Binding-site contacts:
Ligand atom OAF contacts residue ALA158 of chain 52.F at 3.3 Å.
Ligand atom O5B contacts residue LYS156 of chain 52.F at 3.3 Å.
Ligand atom OAH contacts residue ARG157 of chain 52.F at 3.1 Å (salt-bridge).
Ligand atom O4 contacts residue LYS156 of chain 52.F at 3.5 Å.
Ligand atom OAH contacts residue THR4 of chain 52.F at 3.7 Å.
Ligand atom O6A contacts residue SER93 of chain 52.F at 3.2 Å.
Ligand atom O4 contacts residue HIS155 of chain 52.F at 3.5 Å (h-bond).
Ligand atom O5 contacts residue LYS156 of chain 52.F at 3.4 Å.
Ligand atom O3 contacts residue ARG157 of chain 52.F at 3.3 Å (salt-bridge).
Ligand atom O3 contacts residue LYS156 of chain 52.F at 3.0 Å.
Ligand atom O6B contacts residue ARG157 of chain 52.F at 3.3 Å (salt-bridge).
Ligand atom C6 contacts residue HIS155 of chain 52.F at 3.4 Å.
Ligand atom O6A contacts residue HIS94 of chain 52.F at 3.2 Å (h-bond).
Ligand atom O5 contacts residue ARG157 of chain 52.F at 3.8 Å.
Ligand atom C6 contacts residue SER93 of chain 52.F at 4.0 Å.
Ligand atom OAF contacts residue THR4 of chain 52.F at 2.9 Å (h-bond).
Ligand atom OAF contacts residue ARG157 of chain 52.F at 2.8 Å (salt-bridge).
Ligand atom O6B contacts residue HIS94 of chain 52.F at 4.0 Å.
Ligand atom C3 contacts residue LYS156 of chain 52.F at 4.0 Å.
Ligand atom C3 contacts residue ALA158 of chain 52.F at 4.0 Å (hydrophobic).
Ligand atom O3 contacts residue ALA158 of chain 52.F at 3.0 Å (h-bond).
Ligand atom O6B contacts residue HIS155 of chain 52.F at 3.3 Å (h-bond).
Ligand atom C6 contacts residue LEU62 of chain 52.F at 3.5 Å (hydrophobic).
Ligand atom O6B contacts residue LYS156 of chain 52.F at 3.3 Å.
Ligand atom O6B contacts residue LEU62 of chain 52.F at 4.0 Å.
Ligand atom C4 contacts residue LYS156 of chain 52.F at 4.0 Å.
Ligand atom SAG contacts residue THR4 of chain 52.F at 3.9 Å.
Ligand atom OAH contacts residue LEU2 of chain 52.F at 2.8 Å (h-bond).
Ligand atom C6 contacts residue HIS94 of chain 52.F at 3.9 Å.
Ligand atom C5 contacts residue HIS155 of chain 52.F at 4.0 Å.
Ligand atom OAH contacts residue ASP3 of chain 52.F at 4.0 Å.
Ligand atom SAG contacts residue ARG157 of chain 52.F at 3.6 Å (salt-bridge).
Ligand atom OBI contacts residue LYS156 of chain 52.F at 4.0 Å.
Ligand atom O6A contacts residue LEU62 of chain 52.F at 3.4 Å.
Ligand atom O4 contacts residue SER93 of chain 52.F at 3.0 Å (h-bond).
Ligand atom C2 contacts residue ALA158 of chain 52.F at 3.7 Å (hydrophobic).
Ligand atom C5 contacts residue LEU62 of chain 52.F at 3.8 Å (hydrophobic).
Ligand atom O5 contacts residue HIS155 of chain 52.F at 3.6 Å.
Ligand atom C3 contacts residue ARG157 of chain 52.F at 3.7 Å.
Ligand atom O6A contacts residue HIS155 of chain 52.F at 3.8 Å.

Sequence of chain 52.F:
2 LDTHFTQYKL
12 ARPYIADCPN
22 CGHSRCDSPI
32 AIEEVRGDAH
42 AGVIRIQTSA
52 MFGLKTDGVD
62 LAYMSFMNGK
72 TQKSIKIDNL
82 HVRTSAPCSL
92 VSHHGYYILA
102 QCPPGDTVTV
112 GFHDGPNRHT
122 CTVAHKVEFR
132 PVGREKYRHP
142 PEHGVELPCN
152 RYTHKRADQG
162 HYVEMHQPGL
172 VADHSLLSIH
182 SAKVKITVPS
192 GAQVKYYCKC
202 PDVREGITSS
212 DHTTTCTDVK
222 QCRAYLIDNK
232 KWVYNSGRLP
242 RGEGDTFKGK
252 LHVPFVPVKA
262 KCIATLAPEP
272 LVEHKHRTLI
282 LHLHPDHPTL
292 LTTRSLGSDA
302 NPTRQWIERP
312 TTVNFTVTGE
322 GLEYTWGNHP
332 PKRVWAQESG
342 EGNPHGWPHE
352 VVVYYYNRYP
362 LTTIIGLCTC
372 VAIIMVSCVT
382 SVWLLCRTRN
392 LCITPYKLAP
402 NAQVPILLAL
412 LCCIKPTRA

This small molecule binds to this protein.
Small molecule (SMILES): O=C(O)[C@@H]1O[C@H](O[C@H]2[C@@H](OS(=O)(=O)O)O[C@@H](O)[C@H](NS(=O)(=O)O)[C@H]2O)[C@@H](OS(=O)(=O)O)[C@H](O)[C@@H]1O